Sequence of chain 2.A:
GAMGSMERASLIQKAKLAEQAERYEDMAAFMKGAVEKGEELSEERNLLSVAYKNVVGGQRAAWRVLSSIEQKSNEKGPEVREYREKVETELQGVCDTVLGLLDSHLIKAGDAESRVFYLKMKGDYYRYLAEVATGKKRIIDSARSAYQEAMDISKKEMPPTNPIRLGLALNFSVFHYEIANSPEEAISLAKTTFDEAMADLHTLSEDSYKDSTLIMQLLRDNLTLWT

Binding-site contacts:
Ligand atom CG2 contacts residue ASN180 of chain 2.A at 3.7 Å.
Ligand atom O3P contacts residue ARG61 of chain 2.A at 3.1 Å (salt-bridge).
Ligand atom O2P contacts residue ARG61 of chain 2.A at 2.6 Å (salt-bridge).
Ligand atom O1P contacts residue ARG134 of chain 2.A at 2.9 Å (salt-bridge).
Ligand atom C contacts residue ASN180 of chain 2.A at 3.8 Å.
Ligand atom O contacts residue ASN231 of chain 2.A at 3.4 Å (h-bond).
Ligand atom CE2 contacts residue ARG65 of chain 2.A at 3.6 Å.
Ligand atom OXT contacts residue LYS54 of chain 2.A at 3.5 Å (salt-bridge).
Ligand atom O contacts residue LYS54 of chain 2.A at 3.4 Å (salt-bridge).
Ligand atom C contacts residue LYS127 of chain 2.A at 3.7 Å.
Ligand atom C contacts residue ASN180 of chain 2.A at 3.6 Å.
Ligand atom N contacts residue ASN180 of chain 2.A at 3.0 Å (h-bond).
Ligand atom O1P contacts residue LYS54 of chain 2.A at 2.9 Å (salt-bridge).
Ligand atom CD2 contacts residue ARG65 of chain 2.A at 3.6 Å.
Ligand atom O contacts residue VAL183 of chain 2.A at 3.5 Å.
Ligand atom CG2 contacts residue NJW1 of chain 2.C at 3.6 Å.
Ligand atom CA contacts residue ASN180 of chain 2.A at 3.3 Å.
Ligand atom C contacts residue LYS54 of chain 2.A at 3.4 Å.
Ligand atom P contacts residue ARG61 of chain 2.A at 3.5 Å.
Ligand atom P contacts residue TYR135 of chain 2.A at 3.8 Å.
Ligand atom CG1 contacts residue NJW1 of chain 2.C at 3.8 Å.
Ligand atom CA contacts residue LEU179 of chain 2.A at 3.8 Å (hydrophobic).
Ligand atom O contacts residue LEU179 of chain 2.A at 3.5 Å.
Ligand atom CB contacts residue LEU227 of chain 2.A at 3.8 Å (hydrophobic).
Ligand atom CE1 contacts residue ARG65 of chain 2.A at 3.4 Å.
Ligand atom CZ contacts residue ARG65 of chain 2.A at 3.2 Å.
Ligand atom CB contacts residue ASN231 of chain 2.A at 3.6 Å.
Ligand atom CB contacts residue NJW1 of chain 2.C at 3.7 Å.
Ligand atom CB contacts residue ASN231 of chain 2.A at 3.8 Å.
Ligand atom O contacts residue ASN180 of chain 2.A at 2.7 Å (h-bond).
Ligand atom O3P contacts residue ARG134 of chain 2.A at 2.9 Å (salt-bridge).
Ligand atom N contacts residue ASN231 of chain 2.A at 3.1 Å (h-bond).
Ligand atom CG2 contacts residue GLY176 of chain 2.A at 3.5 Å.
Ligand atom O contacts residue LYS127 of chain 2.A at 2.7 Å (salt-bridge).
Ligand atom CG1 contacts residue LEU227 of chain 2.A at 3.7 Å (hydrophobic).
Ligand atom O2P contacts residue TYR135 of chain 2.A at 3.9 Å.
Ligand atom CG contacts residue VAL183 of chain 2.A at 3.7 Å (hydrophobic).
Ligand atom CG2 contacts residue ARG134 of chain 2.A at 3.8 Å.
Ligand atom CB contacts residue ASN180 of chain 2.A at 3.4 Å.
Ligand atom O1P contacts residue TYR135 of chain 2.A at 2.6 Å (h-bond).

A protein and the small-molecule ligand that binds it are described below.
Small molecule (SMILES): CC(C)[C@H](NC(=O)[C@@H](NC(=O)[C@H](C)NC(=O)[C@@H]1CCCN1C(=O)[C@@H](N)Cc1ccccc1)[C@@H](C)OP(=O)(O)O)C(=O)O